Sequence of chain 1.A:
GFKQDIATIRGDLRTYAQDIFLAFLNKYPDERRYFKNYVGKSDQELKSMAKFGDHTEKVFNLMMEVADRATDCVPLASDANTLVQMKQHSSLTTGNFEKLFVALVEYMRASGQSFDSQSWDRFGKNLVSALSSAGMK

This protein binds this small molecule.
Small molecule (SMILES): Oc1c(Br)cc(Br)cc1Br

Binding-site contacts:
Ligand atom O1 contacts residue LEU100 of chain 1.A at 3.9 Å.
Ligand atom C5 contacts residue PHE60 of chain 1.A at 2.9 Å (hydrophobic).
Ligand atom C5 contacts residue LEU100 of chain 1.A at 2.7 Å (hydrophobic).
Ligand atom C2 contacts residue HEM1 of chain 1.C at 4.0 Å.
Ligand atom C3 contacts residue PHE24 of chain 1.A at 3.6 Å (hydrophobic).
Ligand atom C3 contacts residue PHE21 of chain 1.A at 3.5 Å (hydrophobic).
Ligand atom BR6 contacts residue HEM1 of chain 1.C at 3.5 Å.
Ligand atom C2 contacts residue OXY1 of chain 1.F at 3.1 Å.
Ligand atom C5 contacts residue MET63 of chain 1.A at 3.3 Å (hydrophobic).
Ligand atom BR4 contacts residue PHE60 of chain 1.A at 3.7 Å.
Ligand atom O1 contacts residue VAL59 of chain 1.A at 2.6 Å.
Ligand atom BR2 contacts residue OXY1 of chain 1.F at 2.3 Å.
Ligand atom BR2 contacts residue PHE35 of chain 1.A at 3.6 Å.
Ligand atom C4 contacts residue LEU100 of chain 1.A at 1.6 Å (hydrophobic).
Ligand atom BR2 contacts residue HEM1 of chain 1.C at 3.3 Å.
Ligand atom O1 contacts residue OXY1 of chain 1.F at 2.4 Å (h-bond).
Ligand atom BR4 contacts residue PHE24 of chain 1.A at 3.7 Å.
Ligand atom C6 contacts residue VAL59 of chain 1.A at 3.0 Å (hydrophobic).
Ligand atom C6 contacts residue PHE60 of chain 1.A at 3.5 Å (hydrophobic).
Ligand atom BR4 contacts residue LEU100 of chain 1.A at 1.7 Å.
Ligand atom C2 contacts residue PHE21 of chain 1.A at 3.7 Å (hydrophobic).
Ligand atom C5 contacts residue VAL59 of chain 1.A at 4.2 Å (hydrophobic).
Ligand atom BR2 contacts residue PHE24 of chain 1.A at 3.8 Å.
Ligand atom BR6 contacts residue PHE60 of chain 1.A at 3.9 Å.
Ligand atom O1 contacts residue HEM1 of chain 1.C at 2.8 Å.
Ligand atom C1 contacts residue LEU100 of chain 1.A at 3.0 Å (hydrophobic).
Ligand atom BR6 contacts residue LEU100 of chain 1.A at 4.1 Å.
Ligand atom C1 contacts residue OXY1 of chain 1.F at 3.1 Å.
Ligand atom BR6 contacts residue MET63 of chain 1.A at 2.9 Å.
Ligand atom C6 contacts residue HEM1 of chain 1.C at 4.1 Å.
Ligand atom BR4 contacts residue ILE20 of chain 1.A at 3.2 Å.
Ligand atom C1 contacts residue VAL59 of chain 1.A at 3.0 Å (hydrophobic).
Ligand atom C4 contacts residue PHE60 of chain 1.A at 3.5 Å (hydrophobic).
Ligand atom BR6 contacts residue VAL59 of chain 1.A at 2.4 Å.
Ligand atom C2 contacts residue LEU100 of chain 1.A at 3.1 Å (hydrophobic).
Ligand atom BR2 contacts residue PHE21 of chain 1.A at 3.3 Å.
Ligand atom C6 contacts residue MET63 of chain 1.A at 3.5 Å (hydrophobic).
Ligand atom C6 contacts residue LEU100 of chain 1.A at 2.9 Å (hydrophobic).
Ligand atom C3 contacts residue LEU100 of chain 1.A at 2.1 Å (hydrophobic).
Ligand atom C1 contacts residue HEM1 of chain 1.C at 3.6 Å.